Sequence of chain 1.B:
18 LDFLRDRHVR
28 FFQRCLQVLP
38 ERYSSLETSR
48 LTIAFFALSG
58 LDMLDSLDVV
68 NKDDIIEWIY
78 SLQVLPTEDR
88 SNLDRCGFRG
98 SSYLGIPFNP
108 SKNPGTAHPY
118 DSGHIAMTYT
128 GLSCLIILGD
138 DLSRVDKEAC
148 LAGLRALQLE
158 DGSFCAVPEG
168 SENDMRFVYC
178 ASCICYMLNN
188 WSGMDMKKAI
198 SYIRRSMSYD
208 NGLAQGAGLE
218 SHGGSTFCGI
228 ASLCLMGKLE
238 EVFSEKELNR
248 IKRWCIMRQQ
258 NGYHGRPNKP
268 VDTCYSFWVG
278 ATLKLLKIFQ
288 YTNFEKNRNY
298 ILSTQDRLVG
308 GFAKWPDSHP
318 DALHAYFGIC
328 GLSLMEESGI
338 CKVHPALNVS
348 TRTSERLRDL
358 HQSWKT

Sequence of chain 1.M:
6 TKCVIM

A protein and the small-molecule ligand that binds it are described below.
Small molecule (SMILES): CC(C)=CCC/C(C)=C/CC/C(C)=C/CCN(C)CCO[P](=O)(O)OP(=O)(O)O

Sequence of chain 1.A:
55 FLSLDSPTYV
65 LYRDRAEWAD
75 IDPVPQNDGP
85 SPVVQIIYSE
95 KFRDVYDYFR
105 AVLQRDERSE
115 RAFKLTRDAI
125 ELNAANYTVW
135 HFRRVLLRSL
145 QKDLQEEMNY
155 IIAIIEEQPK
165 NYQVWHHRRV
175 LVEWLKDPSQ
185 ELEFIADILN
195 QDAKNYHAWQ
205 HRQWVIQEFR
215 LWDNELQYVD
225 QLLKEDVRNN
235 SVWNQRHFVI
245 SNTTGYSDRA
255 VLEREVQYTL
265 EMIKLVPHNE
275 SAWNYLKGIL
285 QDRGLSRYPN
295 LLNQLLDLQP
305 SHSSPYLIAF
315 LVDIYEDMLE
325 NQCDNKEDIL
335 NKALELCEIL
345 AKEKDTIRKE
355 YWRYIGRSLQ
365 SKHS

Binding-site contacts:
Ligand atom O1A contacts residue ASN199 of chain 1.A at 4.0 Å.
Ligand atom C9 contacts residue TRP275 of chain 1.B at 3.8 Å (hydrophobic).
Ligand atom C19 contacts residue TYR126 of chain 1.B at 3.9 Å (hydrophobic).
Ligand atom C10 contacts residue TRP275 of chain 1.B at 3.5 Å (hydrophobic).
Ligand atom O1A contacts residue TYR200 of chain 1.A at 3.2 Å (h-bond).
Ligand atom O2B contacts residue HIS219 of chain 1.B at 2.6 Å (h-bond).
Ligand atom O2B contacts residue TYR272 of chain 1.B at 3.7 Å.
Ligand atom C6 contacts residue HIS219 of chain 1.B at 3.6 Å.
Ligand atom N3 contacts residue VAL9 of chain 1.M at 4.0 Å.
Ligand atom C11 contacts residue ARG173 of chain 1.B at 3.7 Å.
Ligand atom O2A contacts residue LYS164 of chain 1.A at 2.9 Å (salt-bridge).
Ligand atom C2 contacts residue TYR166 of chain 1.A at 3.7 Å (hydrophobic).
Ligand atom C12 contacts residue ARG173 of chain 1.B at 3.8 Å.
Ligand atom O1B contacts residue LYS266 of chain 1.B at 2.8 Å (salt-bridge).
Ligand atom C1 contacts residue HIS201 of chain 1.A at 3.8 Å.
Ligand atom C5 contacts residue TYR166 of chain 1.A at 3.7 Å (hydrophobic).
Ligand atom N3 contacts residue TYR166 of chain 1.A at 4.0 Å.
Ligand atom C15 contacts residue TYR176 of chain 1.B at 3.9 Å (hydrophobic).
Ligand atom C13 contacts residue ARG173 of chain 1.B at 3.8 Å.
Ligand atom C5 contacts residue VAL9 of chain 1.M at 4.0 Å (hydrophobic).
Ligand atom C14 contacts residue ARG173 of chain 1.B at 3.6 Å.
Ligand atom C10 contacts residue TYR272 of chain 1.B at 3.5 Å (hydrophobic).
Ligand atom C18 contacts residue TYR126 of chain 1.B at 3.8 Å (hydrophobic).
Ligand atom O1B contacts residue ARG263 of chain 1.B at 3.0 Å (salt-bridge).
Ligand atom C12 contacts residue TRP275 of chain 1.B at 3.7 Å (hydrophobic).
Ligand atom O1A contacts residue ARG263 of chain 1.B at 3.1 Å (salt-bridge).
Ligand atom C9 contacts residue GLY221 of chain 1.B at 4.0 Å.
Ligand atom O1A contacts residue LYS198 of chain 1.A at 3.7 Å.
Ligand atom C20 contacts residue THR127 of chain 1.B at 3.8 Å.
Ligand atom O2B contacts residue ARG263 of chain 1.B at 3.5 Å (salt-bridge).
Ligand atom O3A contacts residue ARG263 of chain 1.B at 4.0 Å.
Ligand atom C4 contacts residue VAL9 of chain 1.M at 3.7 Å (hydrophobic).
Ligand atom C16 contacts residue TYR176 of chain 1.B at 3.9 Å (hydrophobic).
Ligand atom C12 contacts residue CYS225 of chain 1.B at 4.0 Å (hydrophobic).
Ligand atom PB contacts residue ARG263 of chain 1.B at 3.7 Å.
Ligand atom O3B contacts residue TYR272 of chain 1.B at 3.7 Å.
Ligand atom C1 contacts residue TYR200 of chain 1.A at 3.5 Å (hydrophobic).
Ligand atom C15 contacts residue ARG173 of chain 1.B at 3.9 Å.
Ligand atom C14 contacts residue ILE10 of chain 1.M at 3.7 Å (hydrophobic).
Ligand atom C19 contacts residue ASN345 of chain 1.B at 3.8 Å.